Sequence of chain 1.C:
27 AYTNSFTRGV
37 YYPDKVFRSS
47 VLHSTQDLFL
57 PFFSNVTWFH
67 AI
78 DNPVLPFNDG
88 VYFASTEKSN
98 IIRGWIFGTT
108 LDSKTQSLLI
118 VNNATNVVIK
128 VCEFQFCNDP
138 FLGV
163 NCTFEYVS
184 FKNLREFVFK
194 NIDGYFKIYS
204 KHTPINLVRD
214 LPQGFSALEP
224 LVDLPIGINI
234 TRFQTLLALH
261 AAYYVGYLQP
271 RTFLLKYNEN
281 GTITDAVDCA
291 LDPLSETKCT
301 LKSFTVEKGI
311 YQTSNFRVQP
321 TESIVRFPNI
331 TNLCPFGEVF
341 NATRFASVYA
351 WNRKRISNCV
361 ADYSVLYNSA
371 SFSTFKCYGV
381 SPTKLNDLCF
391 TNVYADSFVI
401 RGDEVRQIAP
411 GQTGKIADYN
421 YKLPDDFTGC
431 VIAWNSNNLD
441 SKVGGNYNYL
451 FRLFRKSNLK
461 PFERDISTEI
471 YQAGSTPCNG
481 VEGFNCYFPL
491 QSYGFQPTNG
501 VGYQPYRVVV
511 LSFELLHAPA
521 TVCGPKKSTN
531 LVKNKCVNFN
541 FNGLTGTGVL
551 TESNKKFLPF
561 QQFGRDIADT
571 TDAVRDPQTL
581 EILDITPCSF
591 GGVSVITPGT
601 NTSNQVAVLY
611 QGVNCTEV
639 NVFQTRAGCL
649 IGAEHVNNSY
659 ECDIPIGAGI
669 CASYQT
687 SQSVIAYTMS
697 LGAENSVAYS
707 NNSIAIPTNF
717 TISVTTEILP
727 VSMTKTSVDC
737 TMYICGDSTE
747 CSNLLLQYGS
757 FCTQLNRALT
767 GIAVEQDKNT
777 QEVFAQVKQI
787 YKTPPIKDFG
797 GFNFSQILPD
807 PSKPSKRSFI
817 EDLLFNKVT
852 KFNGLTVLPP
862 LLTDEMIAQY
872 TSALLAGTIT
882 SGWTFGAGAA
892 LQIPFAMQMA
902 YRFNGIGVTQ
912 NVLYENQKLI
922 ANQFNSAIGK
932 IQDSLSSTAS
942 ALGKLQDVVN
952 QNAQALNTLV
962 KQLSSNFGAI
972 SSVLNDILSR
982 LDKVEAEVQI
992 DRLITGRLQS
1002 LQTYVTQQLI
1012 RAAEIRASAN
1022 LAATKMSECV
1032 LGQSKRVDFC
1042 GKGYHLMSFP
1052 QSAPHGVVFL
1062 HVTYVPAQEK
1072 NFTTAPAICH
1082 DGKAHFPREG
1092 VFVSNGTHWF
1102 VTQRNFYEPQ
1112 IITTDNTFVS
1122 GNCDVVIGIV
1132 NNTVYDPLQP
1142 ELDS

The small molecule below binds the protein below.
Small molecule (SMILES): CC(=O)N[C@@H]1[C@@H](O)[C@H](O)[C@@H](CO)O[C@H]1O

Binding-site contacts:
Ligand atom C5 contacts residue ALA704 of chain 1.B at 3.9 Å (hydrophobic).
Ligand atom O7 contacts residue ASN1072 of chain 1.B at 3.3 Å (h-bond).
Ligand atom C1 contacts residue GLN893 of chain 1.C at 4.4 Å.
Ligand atom C3 contacts residue ALA704 of chain 1.B at 4.4 Å (hydrophobic).
Ligand atom O5 contacts residue ALA704 of chain 1.B at 4.5 Å.
Ligand atom C5 contacts residue ASN1072 of chain 1.B at 3.7 Å.
Ligand atom C1 contacts residue ALA704 of chain 1.B at 4.5 Å (hydrophobic).
Ligand atom C7 contacts residue ASN1072 of chain 1.B at 3.4 Å.
Ligand atom C4 contacts residue ASN1072 of chain 1.B at 4.2 Å.
Ligand atom C2 contacts residue ASN1072 of chain 1.B at 2.5 Å.
Ligand atom C4 contacts residue ALA704 of chain 1.B at 4.5 Å (hydrophobic).
Ligand atom O5 contacts residue ASN1072 of chain 1.B at 2.3 Å (h-bond).
Ligand atom C3 contacts residue ASN1072 of chain 1.B at 3.8 Å.
Ligand atom C8 contacts residue ASN1072 of chain 1.B at 4.1 Å.
Ligand atom C1 contacts residue ASN1072 of chain 1.B at 1.4 Å.
Ligand atom O4 contacts residue ALA704 of chain 1.B at 4.3 Å.
Ligand atom N2 contacts residue ASN1072 of chain 1.B at 3.0 Å (h-bond).
Ligand atom C8 contacts residue GLU1070 of chain 1.B at 3.8 Å.

Sequence of chain 1.B:
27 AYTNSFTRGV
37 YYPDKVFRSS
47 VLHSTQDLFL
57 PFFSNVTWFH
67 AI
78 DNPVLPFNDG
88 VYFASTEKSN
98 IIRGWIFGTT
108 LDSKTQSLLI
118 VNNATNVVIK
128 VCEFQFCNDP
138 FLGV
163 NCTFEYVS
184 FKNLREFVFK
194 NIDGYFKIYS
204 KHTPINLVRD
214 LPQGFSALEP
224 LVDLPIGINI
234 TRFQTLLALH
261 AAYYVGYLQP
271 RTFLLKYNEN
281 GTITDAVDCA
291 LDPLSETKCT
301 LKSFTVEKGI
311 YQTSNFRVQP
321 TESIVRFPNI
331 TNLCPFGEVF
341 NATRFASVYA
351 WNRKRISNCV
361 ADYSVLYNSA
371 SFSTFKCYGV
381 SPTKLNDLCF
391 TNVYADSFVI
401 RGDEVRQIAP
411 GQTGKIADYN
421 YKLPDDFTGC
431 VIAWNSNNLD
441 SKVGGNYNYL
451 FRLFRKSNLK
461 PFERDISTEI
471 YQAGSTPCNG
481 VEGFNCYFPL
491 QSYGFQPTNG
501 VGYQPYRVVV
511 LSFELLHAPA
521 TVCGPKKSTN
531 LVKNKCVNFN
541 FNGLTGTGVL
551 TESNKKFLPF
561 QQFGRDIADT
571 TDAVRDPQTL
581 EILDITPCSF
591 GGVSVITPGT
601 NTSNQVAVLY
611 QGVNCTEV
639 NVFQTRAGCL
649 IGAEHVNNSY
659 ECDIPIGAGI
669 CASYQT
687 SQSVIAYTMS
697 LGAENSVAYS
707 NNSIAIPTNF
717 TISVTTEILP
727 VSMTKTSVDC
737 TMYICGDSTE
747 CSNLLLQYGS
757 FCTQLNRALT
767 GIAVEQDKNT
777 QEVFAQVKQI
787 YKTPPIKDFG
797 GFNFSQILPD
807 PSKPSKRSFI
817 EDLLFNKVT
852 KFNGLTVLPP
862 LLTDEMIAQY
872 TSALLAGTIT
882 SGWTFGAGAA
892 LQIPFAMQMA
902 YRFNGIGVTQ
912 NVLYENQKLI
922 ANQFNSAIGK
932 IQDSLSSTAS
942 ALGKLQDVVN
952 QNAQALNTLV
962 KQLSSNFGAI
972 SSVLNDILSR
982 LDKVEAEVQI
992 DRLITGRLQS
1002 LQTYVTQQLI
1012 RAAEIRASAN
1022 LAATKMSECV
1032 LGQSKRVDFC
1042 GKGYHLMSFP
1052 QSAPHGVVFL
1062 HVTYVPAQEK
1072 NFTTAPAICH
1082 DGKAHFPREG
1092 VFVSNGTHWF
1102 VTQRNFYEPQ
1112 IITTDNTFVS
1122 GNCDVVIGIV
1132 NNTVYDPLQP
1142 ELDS